The small molecule below binds the protein below.
Small molecule (SMILES): CC(=O)N[C@@H]1[C@@H](O)[C@H](O)[C@@H](CO)O[C@H]1O

Sequence of chain 1.C:
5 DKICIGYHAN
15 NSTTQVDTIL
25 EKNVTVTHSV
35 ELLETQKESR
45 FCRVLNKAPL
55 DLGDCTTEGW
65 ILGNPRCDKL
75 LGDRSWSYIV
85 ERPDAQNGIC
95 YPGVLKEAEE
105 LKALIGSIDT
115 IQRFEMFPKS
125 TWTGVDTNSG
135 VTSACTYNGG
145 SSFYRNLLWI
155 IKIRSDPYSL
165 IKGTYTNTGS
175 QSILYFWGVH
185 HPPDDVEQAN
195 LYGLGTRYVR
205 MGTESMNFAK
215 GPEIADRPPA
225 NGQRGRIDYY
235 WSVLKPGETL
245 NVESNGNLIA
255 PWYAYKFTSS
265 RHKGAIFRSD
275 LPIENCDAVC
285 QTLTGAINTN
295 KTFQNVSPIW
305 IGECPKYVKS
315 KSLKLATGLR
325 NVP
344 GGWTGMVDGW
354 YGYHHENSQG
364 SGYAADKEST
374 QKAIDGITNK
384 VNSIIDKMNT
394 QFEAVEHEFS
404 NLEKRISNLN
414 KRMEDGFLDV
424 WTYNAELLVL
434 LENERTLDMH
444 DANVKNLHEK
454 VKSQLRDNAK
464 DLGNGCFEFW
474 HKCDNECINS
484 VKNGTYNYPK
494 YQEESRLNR

Binding-site contacts:
Ligand atom C6 contacts residue ASN299 of chain 1.C at 3.6 Å.
Ligand atom C5 contacts residue LYS315 of chain 1.C at 4.2 Å.
Ligand atom N2 contacts residue THR39 of chain 1.C at 4.1 Å.
Ligand atom C8 contacts residue LYS315 of chain 1.C at 2.7 Å.
Ligand atom C5 contacts residue ASN299 of chain 1.C at 3.1 Å.
Ligand atom O6 contacts residue ASN299 of chain 1.C at 4.0 Å.
Ligand atom C1 contacts residue SER314 of chain 1.C at 4.3 Å.
Ligand atom C1 contacts residue ASN299 of chain 1.C at 1.4 Å.
Ligand atom O6 contacts residue LYS315 of chain 1.C at 4.2 Å.
Ligand atom C2 contacts residue LYS315 of chain 1.C at 4.3 Å.
Ligand atom O7 contacts residue LYS315 of chain 1.C at 3.8 Å.
Ligand atom C1 contacts residue LYS315 of chain 1.C at 4.2 Å.
Ligand atom N2 contacts residue ASN299 of chain 1.C at 3.6 Å.
Ligand atom C2 contacts residue THR39 of chain 1.C at 4.0 Å.
Ligand atom N2 contacts residue LYS315 of chain 1.C at 3.4 Å (salt-bridge).
Ligand atom C4 contacts residue ASN299 of chain 1.C at 4.1 Å.
Ligand atom O5 contacts residue ASN299 of chain 1.C at 2.1 Å (h-bond).
Ligand atom C1 contacts residue THR39 of chain 1.C at 4.0 Å.
Ligand atom O7 contacts residue THR39 of chain 1.C at 3.2 Å.
Ligand atom C3 contacts residue ASN299 of chain 1.C at 4.0 Å.
Ligand atom C7 contacts residue LYS315 of chain 1.C at 3.1 Å.
Ligand atom C2 contacts residue ASN299 of chain 1.C at 2.9 Å.
Ligand atom C7 contacts residue THR39 of chain 1.C at 3.8 Å.